A small-molecule ligand and the protein it binds are described below.
Small molecule (SMILES): CC(=O)N[C@H]1[C@H](O[C@H]2[C@H](O)[C@@H](NC(C)=O)CO[C@@H]2CO)O[C@H](CO)[C@@H](O[C@@H]2O[C@H](CO[C@H]3O[C@H](CO)[C@@H](O)[C@H](O)[C@@H]3O)[C@@H](O)[C@H](O)[C@@H]2O)[C@@H]1O

Binding-site contacts:
Ligand atom O7 contacts residue THR206 of chain 3.D at 3.7 Å.
Ligand atom O7 contacts residue ASN204 of chain 3.D at 3.5 Å (h-bond).
Ligand atom C4 contacts residue ASN204 of chain 3.D at 4.2 Å.
Ligand atom C7 contacts residue GLY205 of chain 3.D at 4.0 Å.
Ligand atom O5 contacts residue ASN204 of chain 3.D at 2.4 Å (h-bond).
Ligand atom C1 contacts residue ASN204 of chain 3.D at 1.4 Å.
Ligand atom C7 contacts residue ASN204 of chain 3.D at 3.3 Å.
Ligand atom C2 contacts residue ASN204 of chain 3.D at 2.5 Å.
Ligand atom C3 contacts residue ASN204 of chain 3.D at 3.8 Å.
Ligand atom C8 contacts residue SER244 of chain 3.D at 3.5 Å.
Ligand atom C8 contacts residue GLY205 of chain 3.D at 3.7 Å.
Ligand atom C8 contacts residue ASN204 of chain 3.D at 4.4 Å.
Ligand atom N2 contacts residue ASN204 of chain 3.D at 2.9 Å (h-bond).
Ligand atom O7 contacts residue GLY205 of chain 3.D at 3.7 Å.
Ligand atom C5 contacts residue ASN204 of chain 3.D at 3.6 Å.

Sequence of chain 3.D:
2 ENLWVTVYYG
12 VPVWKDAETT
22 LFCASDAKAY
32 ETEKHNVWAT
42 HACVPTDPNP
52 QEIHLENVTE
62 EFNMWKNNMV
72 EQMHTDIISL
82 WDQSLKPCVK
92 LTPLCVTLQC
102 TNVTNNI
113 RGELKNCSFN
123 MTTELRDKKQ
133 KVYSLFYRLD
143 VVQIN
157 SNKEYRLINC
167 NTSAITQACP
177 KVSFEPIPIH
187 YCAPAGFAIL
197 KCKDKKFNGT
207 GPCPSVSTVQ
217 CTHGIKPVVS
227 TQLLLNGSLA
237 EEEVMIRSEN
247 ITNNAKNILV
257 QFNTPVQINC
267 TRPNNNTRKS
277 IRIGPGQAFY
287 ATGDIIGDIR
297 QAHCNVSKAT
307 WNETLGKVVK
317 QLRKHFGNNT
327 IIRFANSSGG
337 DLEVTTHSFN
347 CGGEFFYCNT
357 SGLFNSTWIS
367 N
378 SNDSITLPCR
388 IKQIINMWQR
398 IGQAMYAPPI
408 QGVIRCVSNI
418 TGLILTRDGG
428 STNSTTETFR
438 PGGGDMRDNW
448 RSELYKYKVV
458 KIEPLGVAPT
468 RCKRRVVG